Sequence of chain 1.C:
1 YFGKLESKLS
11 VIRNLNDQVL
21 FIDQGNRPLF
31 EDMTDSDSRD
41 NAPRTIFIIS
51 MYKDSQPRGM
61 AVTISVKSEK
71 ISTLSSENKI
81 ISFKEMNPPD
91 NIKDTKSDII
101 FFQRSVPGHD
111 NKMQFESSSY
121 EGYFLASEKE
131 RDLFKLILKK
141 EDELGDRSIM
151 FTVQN

This protein binds this small molecule.
Small molecule (SMILES): CC(=O)N[C@@H]1[C@@H](O)[C@H](O)[C@@H](CO)O[C@H]1O

Sequence of chain 1.A:
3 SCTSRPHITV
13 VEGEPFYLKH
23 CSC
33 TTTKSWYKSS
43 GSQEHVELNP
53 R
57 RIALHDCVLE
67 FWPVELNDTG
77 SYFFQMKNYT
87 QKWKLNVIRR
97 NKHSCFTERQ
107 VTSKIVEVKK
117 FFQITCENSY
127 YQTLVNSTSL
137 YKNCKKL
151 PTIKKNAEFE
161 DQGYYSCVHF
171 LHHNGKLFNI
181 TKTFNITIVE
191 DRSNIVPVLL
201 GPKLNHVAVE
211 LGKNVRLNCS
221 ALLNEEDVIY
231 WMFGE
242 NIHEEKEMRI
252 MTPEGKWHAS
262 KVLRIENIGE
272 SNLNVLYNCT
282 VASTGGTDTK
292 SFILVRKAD

Binding-site contacts:
Ligand atom C6 contacts residue ASN279 of chain 1.A at 4.4 Å.
Ligand atom C4 contacts residue ASN279 of chain 1.A at 4.2 Å.
Ligand atom C2 contacts residue LEU277 of chain 1.A at 4.1 Å (hydrophobic).
Ligand atom C3 contacts residue LEU277 of chain 1.A at 4.5 Å (hydrophobic).
Ligand atom C4 contacts residue LEU277 of chain 1.A at 4.4 Å (hydrophobic).
Ligand atom C3 contacts residue ASN279 of chain 1.A at 4.0 Å.
Ligand atom C5 contacts residue ASN279 of chain 1.A at 3.5 Å.
Ligand atom C6 contacts residue LEU277 of chain 1.A at 3.7 Å (hydrophobic).
Ligand atom O3 contacts residue LEU277 of chain 1.A at 4.5 Å.
Ligand atom O6 contacts residue ASN279 of chain 1.A at 4.2 Å.
Ligand atom O5 contacts residue ASN279 of chain 1.A at 2.2 Å (h-bond).
Ligand atom C7 contacts residue ASN279 of chain 1.A at 4.4 Å.
Ligand atom C1 contacts residue SER55 of chain 1.C at 4.3 Å.
Ligand atom C5 contacts residue LEU277 of chain 1.A at 4.3 Å (hydrophobic).
Ligand atom N2 contacts residue ASN279 of chain 1.A at 3.4 Å (h-bond).
Ligand atom O7 contacts residue LEU277 of chain 1.A at 4.2 Å.
Ligand atom O7 contacts residue SER292 of chain 1.A at 4.0 Å.
Ligand atom O6 contacts residue LEU277 of chain 1.A at 2.4 Å (h-bond).
Ligand atom O5 contacts residue LEU277 of chain 1.A at 3.7 Å.
Ligand atom O6 contacts residue MET232 of chain 1.A at 4.5 Å.
Ligand atom C2 contacts residue ASN279 of chain 1.A at 2.8 Å.
Ligand atom C1 contacts residue ASN279 of chain 1.A at 1.5 Å.